A small-molecule ligand and the protein it binds are described below.
Small molecule (SMILES): O=C(O)CNC(=O)Cn1ccc2ccc(Br)cc21

Sequence of chain 4.A:
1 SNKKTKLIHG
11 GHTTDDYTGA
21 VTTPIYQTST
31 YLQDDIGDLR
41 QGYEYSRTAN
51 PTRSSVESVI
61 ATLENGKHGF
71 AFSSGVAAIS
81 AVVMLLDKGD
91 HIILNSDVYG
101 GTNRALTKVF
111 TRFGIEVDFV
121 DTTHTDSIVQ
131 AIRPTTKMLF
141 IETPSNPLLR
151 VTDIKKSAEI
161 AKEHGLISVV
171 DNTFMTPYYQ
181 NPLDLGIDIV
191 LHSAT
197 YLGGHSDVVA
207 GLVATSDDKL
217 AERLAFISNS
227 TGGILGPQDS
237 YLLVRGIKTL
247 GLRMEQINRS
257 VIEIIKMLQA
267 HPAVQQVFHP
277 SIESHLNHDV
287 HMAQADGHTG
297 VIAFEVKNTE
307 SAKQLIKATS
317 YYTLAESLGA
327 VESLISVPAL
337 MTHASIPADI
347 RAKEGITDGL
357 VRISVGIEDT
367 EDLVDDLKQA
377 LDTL

Binding-site contacts:
Ligand atom BR contacts residue PRO177 of chain 4.A at 3.8 Å.
Ligand atom BR contacts residue LEU63 of chain 4.A at 3.7 Å.
Ligand atom BR contacts residue TYR178 of chain 4.A at 3.6 Å.
Ligand atom BR contacts residue LEU7 of chain 4.A at 3.7 Å.